This small molecule binds to this protein.
Small molecule (SMILES): CC(=O)N[C@H]1[C@H](O[C@H]2[C@H](O)[C@@H](NC(C)=O)CO[C@@H]2CO)O[C@H](CO)[C@@H](O[C@@H]2O[C@H](CO[C@H]3O[C@H](CO)[C@@H](O)[C@H](O)[C@@H]3O)[C@@H](O)[C@H](O[C@H]3O[C@H](CO[C@@H]4O[C@H](CO)[C@@H](O)[C@H](O)[C@@H]4O)[C@@H](O)[C@H](O)[C@@H]3O)[C@@H]2O)[C@@H]1O

Binding-site contacts:
Ligand atom C4 contacts residue ASN180 of chain 1.A at 4.2 Å.
Ligand atom C5 contacts residue ASN180 of chain 1.A at 3.6 Å.
Ligand atom C5 contacts residue GLN68 of chain 1.A at 3.4 Å.
Ligand atom C7 contacts residue ASN180 of chain 1.A at 3.4 Å.
Ligand atom N2 contacts residue ASN180 of chain 1.A at 2.8 Å (h-bond).
Ligand atom C7 contacts residue LEU178 of chain 1.A at 4.4 Å (hydrophobic).
Ligand atom C6 contacts residue GLN68 of chain 1.A at 3.9 Å.
Ligand atom C3 contacts residue ASN180 of chain 1.A at 3.8 Å.
Ligand atom C1 contacts residue ASN180 of chain 1.A at 1.4 Å.
Ligand atom C8 contacts residue ASN179 of chain 1.A at 4.4 Å.
Ligand atom O6 contacts residue GLN68 of chain 1.A at 3.3 Å (h-bond).
Ligand atom C8 contacts residue LEU178 of chain 1.A at 3.8 Å (hydrophobic).
Ligand atom O5 contacts residue GLN68 of chain 1.A at 3.8 Å.
Ligand atom C8 contacts residue ASN180 of chain 1.A at 4.5 Å.
Ligand atom C2 contacts residue ASN180 of chain 1.A at 2.4 Å.
Ligand atom O7 contacts residue ASN180 of chain 1.A at 3.6 Å (h-bond).
Ligand atom O5 contacts residue ASN180 of chain 1.A at 2.4 Å (h-bond).
Ligand atom N2 contacts residue LEU178 of chain 1.A at 4.2 Å.

Sequence of chain 1.A:
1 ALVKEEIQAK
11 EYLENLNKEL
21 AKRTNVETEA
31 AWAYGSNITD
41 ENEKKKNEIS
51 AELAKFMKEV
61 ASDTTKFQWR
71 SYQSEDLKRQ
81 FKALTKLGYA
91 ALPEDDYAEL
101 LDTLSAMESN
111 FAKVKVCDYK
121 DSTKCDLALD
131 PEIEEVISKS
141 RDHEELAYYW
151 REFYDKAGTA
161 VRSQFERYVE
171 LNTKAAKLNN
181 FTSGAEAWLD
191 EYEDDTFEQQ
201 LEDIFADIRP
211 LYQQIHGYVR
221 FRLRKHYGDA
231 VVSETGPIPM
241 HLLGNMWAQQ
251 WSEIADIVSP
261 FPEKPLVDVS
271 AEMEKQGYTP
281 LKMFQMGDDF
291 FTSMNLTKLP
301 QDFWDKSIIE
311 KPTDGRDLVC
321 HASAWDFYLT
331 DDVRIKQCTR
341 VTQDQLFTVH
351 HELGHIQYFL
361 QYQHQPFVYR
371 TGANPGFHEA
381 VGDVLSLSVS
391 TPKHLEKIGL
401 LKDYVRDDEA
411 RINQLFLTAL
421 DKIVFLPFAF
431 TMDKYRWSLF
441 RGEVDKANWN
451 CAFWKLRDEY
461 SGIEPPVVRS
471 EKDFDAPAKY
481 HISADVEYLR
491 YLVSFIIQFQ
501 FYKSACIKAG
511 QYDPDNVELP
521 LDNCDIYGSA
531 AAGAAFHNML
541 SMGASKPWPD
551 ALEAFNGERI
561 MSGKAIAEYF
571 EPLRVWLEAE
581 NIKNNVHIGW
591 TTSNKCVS